The protein below binds the small molecule below.
Small molecule (SMILES): CC(=O)N[C@@H]1[C@@H](O)[C@H](O)[C@@H](CO)O[C@H]1O

Binding-site contacts:
Ligand atom C7 contacts residue LYS190 of chain 1.G at 4.1 Å.
Ligand atom O6 contacts residue SER217 of chain 1.G at 3.4 Å.
Ligand atom N2 contacts residue ASN215 of chain 1.G at 2.9 Å (h-bond).
Ligand atom C7 contacts residue ASN108 of chain 1.G at 3.7 Å.
Ligand atom C3 contacts residue ASN215 of chain 1.G at 3.8 Å.
Ligand atom C8 contacts residue ASN108 of chain 1.G at 3.2 Å.
Ligand atom O7 contacts residue LYS190 of chain 1.G at 3.9 Å.
Ligand atom C6 contacts residue CYS216 of chain 1.G at 3.9 Å (hydrophobic).
Ligand atom O5 contacts residue ASN215 of chain 1.G at 2.4 Å (h-bond).
Ligand atom C1 contacts residue CYS216 of chain 1.G at 4.2 Å (hydrophobic).
Ligand atom C2 contacts residue ASN215 of chain 1.G at 2.5 Å.
Ligand atom O7 contacts residue ASN215 of chain 1.G at 3.8 Å.
Ligand atom C5 contacts residue CYS216 of chain 1.G at 4.0 Å (hydrophobic).
Ligand atom N2 contacts residue ASN108 of chain 1.G at 3.1 Å (h-bond).
Ligand atom C6 contacts residue SER217 of chain 1.G at 3.8 Å.
Ligand atom O5 contacts residue CYS216 of chain 1.G at 3.6 Å (h-bond).
Ligand atom C1 contacts residue ASN215 of chain 1.G at 1.4 Å.
Ligand atom C4 contacts residue ASN215 of chain 1.G at 4.2 Å.
Ligand atom O6 contacts residue CYS216 of chain 1.G at 3.8 Å.
Ligand atom C8 contacts residue TYR107 of chain 1.G at 4.2 Å (hydrophobic).
Ligand atom C2 contacts residue ASN108 of chain 1.G at 4.3 Å.
Ligand atom C8 contacts residue LYS190 of chain 1.G at 3.5 Å.
Ligand atom C7 contacts residue ASN215 of chain 1.G at 3.5 Å.
Ligand atom C5 contacts residue ASN215 of chain 1.G at 3.7 Å.

Sequence of chain 1.G:
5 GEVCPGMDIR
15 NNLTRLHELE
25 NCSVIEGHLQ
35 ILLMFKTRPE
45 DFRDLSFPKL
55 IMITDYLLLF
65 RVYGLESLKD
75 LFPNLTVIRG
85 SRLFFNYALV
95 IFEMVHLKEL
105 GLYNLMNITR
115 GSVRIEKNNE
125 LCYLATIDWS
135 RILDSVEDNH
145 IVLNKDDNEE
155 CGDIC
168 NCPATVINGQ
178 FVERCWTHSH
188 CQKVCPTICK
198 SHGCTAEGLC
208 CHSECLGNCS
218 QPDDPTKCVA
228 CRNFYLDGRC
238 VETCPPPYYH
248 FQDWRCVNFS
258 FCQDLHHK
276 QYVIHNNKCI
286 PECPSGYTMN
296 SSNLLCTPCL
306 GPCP